The small molecule below binds the protein below.
Small molecule (SMILES): CC(=O)N[C@H]1[C@H](O[C@H]2[C@H](O)[C@@H](NC(C)=O)CO[C@@H]2CO)O[C@H](CO)[C@@H](O[C@@H]2O[C@H](CO[C@H]3O[C@H](CO)[C@@H](O)[C@H](O[C@H]4O[C@H](CO)[C@@H](O)[C@H](O)[C@@H]4O)[C@@H]3O)[C@@H](O)[C@H](O[C@H]3O[C@H](CO)[C@@H](O)[C@H](O)[C@@H]3O)[C@@H]2O)[C@@H]1O

Sequence of chain 1.A:
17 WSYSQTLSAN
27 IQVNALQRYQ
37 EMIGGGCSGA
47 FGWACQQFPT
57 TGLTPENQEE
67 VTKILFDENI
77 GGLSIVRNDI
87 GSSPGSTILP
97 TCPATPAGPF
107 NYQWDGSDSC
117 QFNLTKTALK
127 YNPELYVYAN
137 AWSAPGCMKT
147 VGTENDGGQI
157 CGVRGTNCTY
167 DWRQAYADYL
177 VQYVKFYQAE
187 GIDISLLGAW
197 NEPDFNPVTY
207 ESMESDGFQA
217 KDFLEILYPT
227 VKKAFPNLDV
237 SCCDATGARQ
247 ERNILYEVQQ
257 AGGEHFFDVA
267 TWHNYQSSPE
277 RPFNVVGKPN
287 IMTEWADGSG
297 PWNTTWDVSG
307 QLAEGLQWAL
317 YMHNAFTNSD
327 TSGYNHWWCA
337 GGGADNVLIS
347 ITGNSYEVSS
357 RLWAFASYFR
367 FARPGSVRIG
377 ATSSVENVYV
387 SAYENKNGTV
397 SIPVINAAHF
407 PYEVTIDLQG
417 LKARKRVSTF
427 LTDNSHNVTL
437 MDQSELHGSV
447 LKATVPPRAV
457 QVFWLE

Binding-site contacts:
Ligand atom C3 contacts residue THR300 of chain 1.A at 3.9 Å.
Ligand atom O6 contacts residue VAL354 of chain 1.A at 2.5 Å (h-bond).
Ligand atom C8 contacts residue THR301 of chain 1.A at 3.7 Å.
Ligand atom O5 contacts residue TRP359 of chain 1.A at 3.0 Å (h-bond).
Ligand atom O6 contacts residue GLU353 of chain 1.A at 2.6 Å (salt-bridge).
Ligand atom O4 contacts residue GLU353 of chain 1.A at 3.3 Å.
Ligand atom N2 contacts residue THR300 of chain 1.A at 3.0 Å (h-bond).
Ligand atom C6 contacts residue VAL354 of chain 1.A at 3.2 Å (hydrophobic).
Ligand atom O3 contacts residue NAG2 of chain 1.G at 3.9 Å.
Ligand atom O6 contacts residue NAG2 of chain 1.G at 4.1 Å.
Ligand atom N2 contacts residue ASN433 of chain 1.A at 2.9 Å (h-bond).
Ligand atom O5 contacts residue ASN433 of chain 1.A at 2.3 Å (h-bond).
Ligand atom O3 contacts residue THR300 of chain 1.A at 4.1 Å.
Ligand atom C1 contacts residue TRP359 of chain 1.A at 3.8 Å (hydrophobic).
Ligand atom C1 contacts residue NAG2 of chain 1.G at 3.9 Å.
Ligand atom C5 contacts residue NAG2 of chain 1.G at 3.7 Å.
Ligand atom C6 contacts residue TRP359 of chain 1.A at 3.9 Å (hydrophobic).
Ligand atom C5 contacts residue ASN433 of chain 1.A at 3.6 Å.
Ligand atom O2 contacts residue NAG2 of chain 1.G at 2.5 Å (h-bond).
Ligand atom C7 contacts residue THR300 of chain 1.A at 3.7 Å.
Ligand atom O6 contacts residue NAG2 of chain 1.G at 3.3 Å (h-bond).
Ligand atom C3 contacts residue ASN433 of chain 1.A at 3.8 Å.
Ligand atom C2 contacts residue GLU353 of chain 1.A at 3.2 Å.
Ligand atom O2 contacts residue GLU353 of chain 1.A at 2.6 Å (salt-bridge).
Ligand atom C2 contacts residue THR300 of chain 1.A at 4.0 Å.
Ligand atom C2 contacts residue ASN433 of chain 1.A at 2.5 Å.
Ligand atom C7 contacts residue ASN433 of chain 1.A at 3.8 Å.
Ligand atom C5 contacts residue TRP359 of chain 1.A at 4.0 Å (hydrophobic).
Ligand atom C2 contacts residue NAG2 of chain 1.G at 3.2 Å.
Ligand atom O6 contacts residue NAG1 of chain 1.G at 3.6 Å (h-bond).
Ligand atom C6 contacts residue SER351 of chain 1.A at 3.4 Å.
Ligand atom C8 contacts residue THR300 of chain 1.A at 3.5 Å.
Ligand atom C1 contacts residue GLU353 of chain 1.A at 4.0 Å.
Ligand atom C1 contacts residue ASN433 of chain 1.A at 1.4 Å.
Ligand atom O6 contacts residue SER351 of chain 1.A at 4.1 Å.
Ligand atom C6 contacts residue NAG2 of chain 1.G at 3.6 Å.
Ligand atom O4 contacts residue NAG2 of chain 1.G at 3.8 Å.
Ligand atom C5 contacts residue GLU353 of chain 1.A at 4.1 Å.
Ligand atom C6 contacts residue GLU353 of chain 1.A at 3.9 Å.
Ligand atom O3 contacts residue NAG2 of chain 1.G at 3.6 Å.